Sequence of chain 4.OA:
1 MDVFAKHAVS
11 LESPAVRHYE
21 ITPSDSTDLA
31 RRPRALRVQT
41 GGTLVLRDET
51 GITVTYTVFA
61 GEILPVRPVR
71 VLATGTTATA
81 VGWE

This small molecule binds to this protein.
Small molecule (SMILES): CC[C@H](C)[C@H](N)C(=O)N[C@@H](C)C(=O)N[C@@H](CC(C)C)C(=O)NCC(=O)N[C@@H](CC(C)C)C(=O)NCC(=O)N[C@@H](CC(C)C)C(=O)NCC(=O)N[C@@H](CC(C)C)C(=O)N[C@@H](C)C=O

Sequence of chain 4.LA:
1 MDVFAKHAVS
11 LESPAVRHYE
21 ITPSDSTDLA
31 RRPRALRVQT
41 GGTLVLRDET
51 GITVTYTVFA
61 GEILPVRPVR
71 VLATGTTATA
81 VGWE

Sequence of chain 4.KA:
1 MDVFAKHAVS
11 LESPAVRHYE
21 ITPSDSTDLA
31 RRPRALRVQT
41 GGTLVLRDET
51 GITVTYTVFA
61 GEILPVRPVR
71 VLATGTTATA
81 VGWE

Sequence of chain 4.NA:
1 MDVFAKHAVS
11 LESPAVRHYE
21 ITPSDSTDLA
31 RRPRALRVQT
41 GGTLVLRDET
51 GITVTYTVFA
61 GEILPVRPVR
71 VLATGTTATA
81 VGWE

Sequence of chain 4.MA:
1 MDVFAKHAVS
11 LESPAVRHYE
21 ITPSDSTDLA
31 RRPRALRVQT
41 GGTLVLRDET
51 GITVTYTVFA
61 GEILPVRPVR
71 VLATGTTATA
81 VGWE

Binding-site contacts:
Ligand atom CG contacts residue ALA35 of chain 4.NA at 3.8 Å (hydrophobic).
Ligand atom C contacts residue GLU12 of chain 4.OA at 3.4 Å.
Ligand atom CA contacts residue GLU12 of chain 4.OA at 3.3 Å.
Ligand atom CG1 contacts residue PRO65 of chain 4.NA at 3.6 Å (hydrophobic).
Ligand atom CD1 contacts residue ALA35 of chain 4.MA at 3.7 Å (hydrophobic).
Ligand atom CB contacts residue PRO65 of chain 4.NA at 3.7 Å (hydrophobic).
Ligand atom CB contacts residue PRO14 of chain 4.KA at 3.8 Å (hydrophobic).
Ligand atom CD1 contacts residue SER13 of chain 4.LA at 3.3 Å.
Ligand atom CG contacts residue SER13 of chain 4.OA at 3.7 Å.
Ligand atom CA contacts residue GLU12 of chain 4.MA at 3.3 Å.
Ligand atom CD2 contacts residue ALA15 of chain 4.OA at 3.5 Å (hydrophobic).
Ligand atom CB contacts residue PRO65 of chain 4.MA at 3.7 Å (hydrophobic).
Ligand atom N contacts residue GLU12 of chain 4.NA at 3.6 Å (salt-bridge).
Ligand atom CD1 contacts residue ALA35 of chain 4.KA at 3.7 Å (hydrophobic).
Ligand atom CD1 contacts residue LEU11 of chain 4.MA at 3.7 Å (hydrophobic).
Ligand atom C contacts residue GLU12 of chain 4.LA at 3.7 Å.
Ligand atom O contacts residue PRO65 of chain 4.KA at 3.4 Å.
Ligand atom CA contacts residue PRO65 of chain 4.LA at 3.7 Å (hydrophobic).
Ligand atom O contacts residue PRO65 of chain 4.OA at 3.2 Å.
Ligand atom CB contacts residue GLU12 of chain 4.KA at 3.2 Å.
Ligand atom O contacts residue GLU12 of chain 4.OA at 2.7 Å (salt-bridge).
Ligand atom O contacts residue LEU11 of chain 4.MA at 3.7 Å.
Ligand atom CD2 contacts residue ALA35 of chain 4.NA at 3.8 Å (hydrophobic).
Ligand atom CD2 contacts residue PRO14 of chain 4.LA at 3.7 Å (hydrophobic).
Ligand atom N contacts residue GLU12 of chain 4.MA at 3.5 Å (salt-bridge).
Ligand atom CD2 contacts residue LEU11 of chain 4.NA at 3.7 Å (hydrophobic).
Ligand atom N contacts residue PRO65 of chain 4.MA at 3.8 Å.
Ligand atom N contacts residue GLU12 of chain 4.KA at 3.7 Å.
Ligand atom C contacts residue PRO65 of chain 4.OA at 3.8 Å (hydrophobic).
Ligand atom O contacts residue PRO65 of chain 4.OA at 3.8 Å.
Ligand atom CD2 contacts residue PRO65 of chain 4.LA at 3.6 Å (hydrophobic).
Ligand atom O contacts residue GLU12 of chain 4.LA at 3.3 Å (salt-bridge).
Ligand atom CD2 contacts residue SER13 of chain 4.OA at 3.8 Å.
Ligand atom CB contacts residue SER13 of chain 4.NA at 3.5 Å.
Ligand atom CB contacts residue PRO14 of chain 4.LA at 3.7 Å (hydrophobic).
Ligand atom CD2 contacts residue PRO65 of chain 4.MA at 3.8 Å (hydrophobic).
Ligand atom O contacts residue PRO65 of chain 4.LA at 3.5 Å.
Ligand atom O contacts residue ILE63 of chain 4.LA at 3.5 Å.
Ligand atom CG2 contacts residue ALA35 of chain 4.LA at 3.7 Å (hydrophobic).
Ligand atom CD1 contacts residue SER13 of chain 4.NA at 3.8 Å.